Binding-site contacts:
Ligand atom O3B contacts residue MG1 of chain 1.E at 3.5 Å.
Ligand atom PG contacts residue GLY472 of chain 1.C at 3.6 Å.
Ligand atom O2G contacts residue GLY472 of chain 1.C at 2.6 Å (h-bond).
Ligand atom O3A contacts residue LYS516 of chain 1.C at 3.5 Å.
Ligand atom O1G contacts residue ALA470 of chain 1.C at 3.2 Å (h-bond).
Ligand atom PA contacts residue MG1 of chain 1.F at 3.5 Å.
Ligand atom O1B contacts residue LEU473 of chain 1.C at 3.5 Å (h-bond).
Ligand atom PB contacts residue GLY472 of chain 1.C at 3.6 Å.
Ligand atom O1A contacts residue LYS516 of chain 1.C at 2.8 Å (salt-bridge).
Ligand atom C4' contacts residue GLU474 of chain 1.C at 3.7 Å.
Ligand atom PA contacts residue MG1 of chain 1.E at 3.5 Å.
Ligand atom O4' contacts residue ARG423 of chain 1.C at 2.8 Å (salt-bridge).
Ligand atom O1B contacts residue HIS500 of chain 1.C at 2.8 Å (h-bond).
Ligand atom O2A contacts residue MG1 of chain 1.E at 2.3 Å.
Ligand atom O3B contacts residue HIS500 of chain 1.C at 3.5 Å (h-bond).
Ligand atom C5' contacts residue ASP648 of chain 1.C at 3.3 Å.
Ligand atom O2G contacts residue ARG512 of chain 1.C at 3.5 Å (salt-bridge).
Ligand atom O2A contacts residue ASP648 of chain 1.C at 2.6 Å (salt-bridge).
Ligand atom O2A contacts residue MG1 of chain 1.F at 2.4 Å.
Ligand atom O1G contacts residue ASP469 of chain 1.C at 2.9 Å (salt-bridge).
Ligand atom PB contacts residue MG1 of chain 1.E at 3.2 Å.
Ligand atom O3B contacts residue LYS516 of chain 1.C at 3.4 Å.
Ligand atom O2B contacts residue LEU473 of chain 1.C at 3.2 Å (h-bond).
Ligand atom O2A contacts residue ASP469 of chain 1.C at 3.4 Å (salt-bridge).
Ligand atom O3G contacts residue ARG512 of chain 1.C at 2.9 Å (salt-bridge).
Ligand atom O2G contacts residue SER471 of chain 1.C at 3.4 Å.
Ligand atom O1B contacts residue GLY472 of chain 1.C at 3.0 Å.
Ligand atom O2B contacts residue ASP648 of chain 1.C at 3.0 Å (salt-bridge).
Ligand atom O3G contacts residue LYS516 of chain 1.C at 3.3 Å (salt-bridge).
Ligand atom C2' contacts residue GLU474 of chain 1.C at 3.1 Å.
Ligand atom O2B contacts residue GLY472 of chain 1.C at 3.3 Å (h-bond).
Ligand atom O1B contacts residue TYR520 of chain 1.C at 2.8 Å (h-bond).
Ligand atom C1' contacts residue GLU474 of chain 1.C at 3.5 Å.
Ligand atom PG contacts residue MG1 of chain 1.E at 3.2 Å.
Ligand atom O1G contacts residue MG1 of chain 1.E at 2.1 Å.
Ligand atom C2' contacts residue TYR520 of chain 1.C at 3.7 Å (hydrophobic).
Ligand atom C1' contacts residue ARG423 of chain 1.C at 3.3 Å.
Ligand atom O2B contacts residue MG1 of chain 1.E at 2.1 Å.
Ligand atom C4' contacts residue ARG423 of chain 1.C at 3.6 Å.
Ligand atom O2B contacts residue ALA470 of chain 1.C at 3.0 Å (h-bond).

Sequence of chain 1.C:
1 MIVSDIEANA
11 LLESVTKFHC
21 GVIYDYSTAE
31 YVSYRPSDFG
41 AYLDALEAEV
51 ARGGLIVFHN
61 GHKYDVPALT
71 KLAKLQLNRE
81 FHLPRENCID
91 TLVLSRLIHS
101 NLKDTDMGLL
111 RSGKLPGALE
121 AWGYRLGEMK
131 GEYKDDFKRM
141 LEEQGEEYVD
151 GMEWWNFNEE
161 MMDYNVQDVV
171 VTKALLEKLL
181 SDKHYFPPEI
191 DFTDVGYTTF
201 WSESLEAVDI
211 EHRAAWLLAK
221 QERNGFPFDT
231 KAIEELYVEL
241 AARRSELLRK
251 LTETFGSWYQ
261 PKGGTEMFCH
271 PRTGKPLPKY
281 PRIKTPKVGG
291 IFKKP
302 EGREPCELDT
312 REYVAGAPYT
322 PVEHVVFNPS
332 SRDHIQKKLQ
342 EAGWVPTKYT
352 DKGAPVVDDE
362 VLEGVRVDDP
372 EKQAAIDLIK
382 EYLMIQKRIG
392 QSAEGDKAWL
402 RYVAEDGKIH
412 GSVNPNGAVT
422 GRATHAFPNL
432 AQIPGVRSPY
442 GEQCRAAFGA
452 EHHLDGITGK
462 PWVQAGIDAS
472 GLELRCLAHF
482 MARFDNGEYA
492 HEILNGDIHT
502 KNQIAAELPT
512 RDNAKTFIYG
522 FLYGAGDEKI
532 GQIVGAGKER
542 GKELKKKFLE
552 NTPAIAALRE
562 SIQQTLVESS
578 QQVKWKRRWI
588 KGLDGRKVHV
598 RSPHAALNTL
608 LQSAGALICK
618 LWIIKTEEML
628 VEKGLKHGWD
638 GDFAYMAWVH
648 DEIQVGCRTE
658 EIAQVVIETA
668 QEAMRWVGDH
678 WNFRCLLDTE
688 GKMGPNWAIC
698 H

This small molecule binds to this protein.
Small molecule (SMILES): Nc1ccn([C@H]2CC[C@@H](CO[P](=O)(O)O[P](=O)(O)OP(=O)(O)O)O2)c(=O)n1